Sequence of chain 1.A:
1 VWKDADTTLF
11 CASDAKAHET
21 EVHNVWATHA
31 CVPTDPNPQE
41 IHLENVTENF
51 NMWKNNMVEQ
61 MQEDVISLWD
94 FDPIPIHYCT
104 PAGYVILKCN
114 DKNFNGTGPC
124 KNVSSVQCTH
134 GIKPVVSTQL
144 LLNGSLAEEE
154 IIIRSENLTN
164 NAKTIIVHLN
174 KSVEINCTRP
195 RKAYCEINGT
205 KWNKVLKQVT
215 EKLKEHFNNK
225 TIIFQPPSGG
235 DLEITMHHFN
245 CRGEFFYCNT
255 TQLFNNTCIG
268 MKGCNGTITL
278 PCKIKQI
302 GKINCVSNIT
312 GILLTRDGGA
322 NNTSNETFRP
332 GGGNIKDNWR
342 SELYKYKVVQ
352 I

This protein binds this small molecule.
Small molecule (SMILES): CC(=O)N[C@@H]1[C@@H](O)[C@H](O)[C@@H](CO)O[C@H]1O

Binding-site contacts:
Ligand atom C6 contacts residue THR204 of chain 1.A at 3.5 Å.
Ligand atom O5 contacts residue LYS205 of chain 1.A at 3.4 Å.
Ligand atom C7 contacts residue ASN202 of chain 1.A at 3.7 Å.
Ligand atom C3 contacts residue ASN202 of chain 1.A at 3.8 Å.
Ligand atom C2 contacts residue ASN202 of chain 1.A at 2.5 Å.
Ligand atom O5 contacts residue THR204 of chain 1.A at 3.9 Å.
Ligand atom O5 contacts residue ASN202 of chain 1.A at 2.4 Å (h-bond).
Ligand atom C1 contacts residue ASN202 of chain 1.A at 1.4 Å.
Ligand atom C1 contacts residue LYS205 of chain 1.A at 3.9 Å.
Ligand atom C2 contacts residue LYS205 of chain 1.A at 4.1 Å.
Ligand atom O6 contacts residue LYS205 of chain 1.A at 3.3 Å (salt-bridge).
Ligand atom C5 contacts residue THR204 of chain 1.A at 3.8 Å.
Ligand atom C8 contacts residue ASN202 of chain 1.A at 4.1 Å.
Ligand atom C6 contacts residue LYS205 of chain 1.A at 4.3 Å.
Ligand atom C4 contacts residue ASN202 of chain 1.A at 4.2 Å.
Ligand atom C8 contacts residue LYS205 of chain 1.A at 4.5 Å.
Ligand atom C5 contacts residue ASN202 of chain 1.A at 3.7 Å.
Ligand atom C5 contacts residue LYS205 of chain 1.A at 4.4 Å.
Ligand atom N2 contacts residue ASN202 of chain 1.A at 2.9 Å (h-bond).